Binding-site contacts:
Ligand atom O6 contacts residue LEU75 of chain 1.A at 3.5 Å.
Ligand atom O1G contacts residue ILE34 of chain 1.A at 3.4 Å (h-bond).
Ligand atom O1G contacts residue PHE37 of chain 1.A at 3.0 Å (h-bond).
Ligand atom O2G contacts residue PHE37 of chain 1.A at 2.8 Å (h-bond).
Ligand atom N2 contacts residue ASP149 of chain 1.B at 2.7 Å (salt-bridge).
Ligand atom O2G contacts residue THR38 of chain 1.A at 2.8 Å (h-bond).
Ligand atom O1B contacts residue MN1 of chain 1.E at 2.3 Å.
Ligand atom PG contacts residue MN1 of chain 1.E at 3.6 Å.
Ligand atom PB contacts residue MN1 of chain 1.E at 2.9 Å.
Ligand atom O3B contacts residue MN1 of chain 1.E at 2.6 Å.
Ligand atom N7 contacts residue LEU75 of chain 1.A at 3.5 Å.
Ligand atom C4 contacts residue GLY76 of chain 1.A at 3.5 Å.
Ligand atom C2 contacts residue ASP149 of chain 1.B at 3.4 Å.
Ligand atom O2' contacts residue ASN156 of chain 1.B at 3.2 Å.
Ligand atom CA4 contacts residue ALA46 of chain 1.A at 3.6 Å (hydrophobic).
Ligand atom O1G contacts residue MN1 of chain 1.E at 3.2 Å.
Ligand atom CA3 contacts residue GLY152 of chain 1.B at 3.5 Å.
Ligand atom PG contacts residue PHE37 of chain 1.A at 3.4 Å.
Ligand atom O1G contacts residue GLY36 of chain 1.A at 3.0 Å (h-bond).
Ligand atom C8 contacts residue LEU75 of chain 1.A at 3.6 Å (hydrophobic).
Ligand atom O2A contacts residue MN1 of chain 1.D at 2.6 Å.
Ligand atom O1B contacts residue ASP77 of chain 1.A at 3.2 Å (salt-bridge).
Ligand atom O3' contacts residue ASN156 of chain 1.B at 3.4 Å (h-bond).
Ligand atom C5' contacts residue ASP77 of chain 1.A at 3.5 Å.
Ligand atom N2 contacts residue ILE150 of chain 1.B at 2.6 Å (h-bond).
Ligand atom OA contacts residue PHE37 of chain 1.A at 3.4 Å.
Ligand atom O2B contacts residue MN1 of chain 1.E at 3.4 Å.
Ligand atom N2 contacts residue TRP151 of chain 1.B at 3.6 Å (h-bond).
Ligand atom C5 contacts residue LEU75 of chain 1.A at 3.5 Å (hydrophobic).
Ligand atom C2' contacts residue ASN156 of chain 1.B at 3.5 Å.
Ligand atom O3B contacts residue MN1 of chain 1.D at 2.2 Å.
Ligand atom CA7 contacts residue ASN153 of chain 1.B at 3.5 Å.
Ligand atom O3B contacts residue ASP77 of chain 1.A at 2.7 Å (salt-bridge).
Ligand atom O3G contacts residue LYS196 of chain 1.B at 3.1 Å (salt-bridge).
Ligand atom O1B contacts residue PHE37 of chain 1.A at 3.4 Å.
Ligand atom N1 contacts residue ASP149 of chain 1.B at 2.9 Å (salt-bridge).
Ligand atom CA contacts residue ASN156 of chain 1.B at 3.6 Å.
Ligand atom O3B contacts residue ASP33 of chain 1.A at 3.2 Å (salt-bridge).
Ligand atom O6 contacts residue LYS69 of chain 1.B at 3.4 Å (salt-bridge).
Ligand atom CA contacts residue PHE37 of chain 1.A at 3.6 Å (hydrophobic).

Sequence of chain 1.B:
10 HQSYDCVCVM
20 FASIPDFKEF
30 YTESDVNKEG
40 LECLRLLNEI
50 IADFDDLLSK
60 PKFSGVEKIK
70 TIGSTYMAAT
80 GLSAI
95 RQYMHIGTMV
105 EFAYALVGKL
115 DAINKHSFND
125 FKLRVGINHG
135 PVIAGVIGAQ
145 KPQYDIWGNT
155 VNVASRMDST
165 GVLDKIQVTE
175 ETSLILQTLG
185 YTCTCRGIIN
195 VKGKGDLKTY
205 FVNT

This protein binds this small molecule.
Small molecule (SMILES): CNc1ccccc1C(=O)O[C@H]1[C@@H](O)[C@H](n2cnc3c(=O)[nH]c(N)nc32)O[C@@H]1CO[P](=O)(O)O[P](=O)(O)OP(=O)(O)O

Sequence of chain 1.A:
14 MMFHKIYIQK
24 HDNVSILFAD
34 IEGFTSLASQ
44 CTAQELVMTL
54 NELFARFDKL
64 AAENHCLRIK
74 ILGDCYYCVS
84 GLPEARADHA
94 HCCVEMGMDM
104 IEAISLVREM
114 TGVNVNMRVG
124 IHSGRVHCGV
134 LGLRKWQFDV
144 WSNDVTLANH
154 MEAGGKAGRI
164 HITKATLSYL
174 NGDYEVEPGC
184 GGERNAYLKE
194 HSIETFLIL